Binding-site contacts:
Ligand atom PG contacts residue LYS141 of chain 1.D at 3.6 Å.
Ligand atom PA contacts residue ARG75 of chain 1.D at 3.6 Å.
Ligand atom PB contacts residue LYS141 of chain 1.D at 3.6 Å.
Ligand atom O2A contacts residue ASP223 of chain 1.D at 3.2 Å (salt-bridge).
Ligand atom O1B contacts residue MG1 of chain 1.J at 2.1 Å.
Ligand atom O3B contacts residue LYS141 of chain 1.D at 3.5 Å (salt-bridge).
Ligand atom C2' contacts residue PHE143 of chain 1.D at 3.6 Å (hydrophobic).
Ligand atom O3A contacts residue ARG75 of chain 1.D at 3.5 Å (salt-bridge).
Ligand atom O3B contacts residue MG1 of chain 1.J at 3.6 Å.
Ligand atom O5' contacts residue ARG75 of chain 1.D at 3.6 Å.
Ligand atom O1G contacts residue LYS258 of chain 1.D at 3.2 Å (salt-bridge).
Ligand atom O2B contacts residue PHE142 of chain 1.D at 3.2 Å (h-bond).
Ligand atom PG contacts residue LYS69 of chain 1.D at 3.5 Å.
Ligand atom O1B contacts residue ASP223 of chain 1.D at 3.4 Å (salt-bridge).
Ligand atom O2A contacts residue ASP138 of chain 1.D at 3.2 Å (salt-bridge).
Ligand atom O1B contacts residue LYS141 of chain 1.D at 3.5 Å (salt-bridge).
Ligand atom O1A contacts residue ARG75 of chain 1.D at 2.9 Å (salt-bridge).
Ligand atom O1B contacts residue LEU139 of chain 1.D at 2.9 Å (h-bond).
Ligand atom C2 contacts residue LEU77 of chain 1.D at 3.7 Å (hydrophobic).
Ligand atom O2B contacts residue LYS141 of chain 1.D at 3.3 Å.
Ligand atom PA contacts residue MG1 of chain 1.J at 3.4 Å.
Ligand atom PG contacts residue MG1 of chain 1.J at 3.5 Å.
Ligand atom O1G contacts residue LEU139 of chain 1.D at 2.9 Å (h-bond).
Ligand atom PB contacts residue MG1 of chain 1.J at 3.2 Å.
Ligand atom O2G contacts residue ASN255 of chain 1.D at 3.5 Å (h-bond).
Ligand atom PG contacts residue LYS258 of chain 1.D at 3.5 Å.
Ligand atom C2' contacts residue GLN191 of chain 1.D at 3.5 Å.
Ligand atom O3G contacts residue LYS258 of chain 1.D at 2.7 Å (salt-bridge).
Ligand atom O3' contacts residue PHE142 of chain 1.D at 3.7 Å.
Ligand atom O1G contacts residue MG1 of chain 1.J at 2.2 Å.
Ligand atom O3' contacts residue PHE143 of chain 1.D at 3.2 Å (h-bond).
Ligand atom O1B contacts residue PHE142 of chain 1.D at 2.8 Å (h-bond).
Ligand atom O3A contacts residue MG1 of chain 1.J at 3.5 Å.
Ligand atom O3B contacts residue LYS69 of chain 1.D at 3.5 Å (salt-bridge).
Ligand atom O2G contacts residue LYS141 of chain 1.D at 3.0 Å (salt-bridge).
Ligand atom O3G contacts residue LYS69 of chain 1.D at 2.7 Å (salt-bridge).
Ligand atom O2A contacts residue MG1 of chain 1.J at 2.2 Å.
Ligand atom O1G contacts residue ASP138 of chain 1.D at 3.2 Å (salt-bridge).
Ligand atom C5' contacts residue ASP223 of chain 1.D at 3.2 Å.
Ligand atom PB contacts residue PHE142 of chain 1.D at 3.5 Å.

The small molecule below binds the protein below.
Small molecule (SMILES): Nc1ncnc2c1ncn2[C@H]1C[C@H](O)[C@@H](CO[P](=O)(O)O[P](=O)(O)OP(=O)(O)O)O1

Sequence of chain 1.D:
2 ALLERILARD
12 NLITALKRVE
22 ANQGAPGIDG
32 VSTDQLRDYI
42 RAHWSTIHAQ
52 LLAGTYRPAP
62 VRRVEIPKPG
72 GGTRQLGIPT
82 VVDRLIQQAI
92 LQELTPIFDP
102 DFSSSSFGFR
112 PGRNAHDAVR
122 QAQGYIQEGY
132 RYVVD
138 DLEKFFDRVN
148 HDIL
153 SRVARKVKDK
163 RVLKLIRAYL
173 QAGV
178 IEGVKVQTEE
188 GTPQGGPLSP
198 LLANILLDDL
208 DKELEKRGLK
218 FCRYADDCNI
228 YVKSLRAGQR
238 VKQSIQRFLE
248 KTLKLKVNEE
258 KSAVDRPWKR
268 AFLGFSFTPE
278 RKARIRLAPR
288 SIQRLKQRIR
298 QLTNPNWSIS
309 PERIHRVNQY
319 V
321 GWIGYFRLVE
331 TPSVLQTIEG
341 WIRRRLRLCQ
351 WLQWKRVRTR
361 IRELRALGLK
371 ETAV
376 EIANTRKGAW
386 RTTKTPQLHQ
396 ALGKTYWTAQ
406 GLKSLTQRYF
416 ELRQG